This protein binds this small molecule.
Small molecule (SMILES): N[C@@H](Cc1c[nH]c2ccccc12)C(=O)O

Sequence of chain 1.G:
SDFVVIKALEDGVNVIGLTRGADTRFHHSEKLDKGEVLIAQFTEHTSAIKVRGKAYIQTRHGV

Binding-site contacts:
Ligand atom C contacts residue THR47 of chain 1.K at 3.5 Å.
Ligand atom CG contacts residue SER51 of chain 1.G at 3.5 Å.
Ligand atom C contacts residue GLY25 of chain 1.G at 3.2 Å.
Ligand atom NE1 contacts residue THR28 of chain 1.G at 2.7 Å (h-bond).
Ligand atom CB contacts residue THR23 of chain 1.G at 3.8 Å.
Ligand atom OXT contacts residue GLY25 of chain 1.G at 3.8 Å.
Ligand atom CA contacts residue THR47 of chain 1.K at 2.6 Å.
Ligand atom CE3 contacts residue GLN45 of chain 1.K at 3.5 Å.
Ligand atom N contacts residue THR50 of chain 1.K at 2.9 Å (h-bond).
Ligand atom N contacts residue GLY25 of chain 1.G at 3.5 Å (h-bond).
Ligand atom CB contacts residue SER51 of chain 1.G at 3.2 Å.
Ligand atom OXT contacts residue HIS49 of chain 1.K at 3.9 Å.
Ligand atom CE3 contacts residue SER51 of chain 1.G at 3.4 Å.
Ligand atom CG contacts residue THR23 of chain 1.G at 3.7 Å.
Ligand atom CA contacts residue HIS49 of chain 1.K at 3.9 Å.
Ligand atom CD2 contacts residue THR47 of chain 1.K at 3.8 Å.
Ligand atom O contacts residue ALA26 of chain 1.G at 3.9 Å.
Ligand atom CA contacts residue GLY25 of chain 1.G at 3.6 Å.
Ligand atom OXT contacts residue THR47 of chain 1.K at 3.3 Å.
Ligand atom CD2 contacts residue SER51 of chain 1.G at 3.5 Å.
Ligand atom CD2 contacts residue THR50 of chain 1.K at 3.8 Å.
Ligand atom NE1 contacts residue HIS31 of chain 1.K at 3.3 Å.
Ligand atom N contacts residue HIS49 of chain 1.K at 2.9 Å.
Ligand atom CD1 contacts residue THR23 of chain 1.G at 3.5 Å.
Ligand atom CB contacts residue THR47 of chain 1.K at 3.6 Å.
Ligand atom OXT contacts residue ARG24 of chain 1.G at 3.1 Å.
Ligand atom C contacts residue ARG24 of chain 1.G at 3.7 Å.
Ligand atom CZ3 contacts residue GLN45 of chain 1.K at 3.2 Å.
Ligand atom CD1 contacts residue HIS31 of chain 1.K at 3.7 Å.
Ligand atom N contacts residue THR47 of chain 1.K at 2.8 Å (h-bond).
Ligand atom OXT contacts residue GLU48 of chain 1.K at 3.5 Å (salt-bridge).
Ligand atom CD1 contacts residue THR28 of chain 1.G at 3.2 Å.
Ligand atom CD1 contacts residue GLY25 of chain 1.G at 3.0 Å.
Ligand atom C contacts residue HIS49 of chain 1.K at 3.4 Å.
Ligand atom CG contacts residue GLY25 of chain 1.G at 3.6 Å.
Ligand atom O contacts residue GLY25 of chain 1.G at 2.9 Å.
Ligand atom CE3 contacts residue THR47 of chain 1.K at 3.4 Å.
Ligand atom CB contacts residue ARG24 of chain 1.G at 3.4 Å.
Ligand atom O contacts residue HIS49 of chain 1.K at 2.3 Å (h-bond).
Ligand atom CB contacts residue GLY25 of chain 1.G at 2.9 Å.

Sequence of chain 1.K:
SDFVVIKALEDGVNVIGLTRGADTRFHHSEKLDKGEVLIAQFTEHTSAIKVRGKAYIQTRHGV